Binding-site contacts:
Ligand atom CL8 contacts residue SER175 of chain 1.P at 3.7 Å.
Ligand atom C19 contacts residue ALA216 of chain 1.P at 3.5 Å (hydrophobic).
Ligand atom C16 contacts residue PHE113 of chain 1.P at 3.7 Å (hydrophobic).
Ligand atom C14 contacts residue TYR176 of chain 1.P at 4.0 Å (hydrophobic).
Ligand atom C2 contacts residue TYR166 of chain 1.P at 4.0 Å (hydrophobic).
Ligand atom C17 contacts residue ALA216 of chain 1.P at 3.7 Å (hydrophobic).
Ligand atom C2 contacts residue MET226 of chain 1.P at 4.1 Å (hydrophobic).
Ligand atom C9 contacts residue NAD1 of chain 1.UA at 3.8 Å.
Ligand atom N12 contacts residue NAD1 of chain 1.UA at 2.6 Å (h-bond).
Ligand atom C13 contacts residue NAD1 of chain 1.UA at 3.5 Å.
Ligand atom C2 contacts residue TYR176 of chain 1.P at 3.8 Å (hydrophobic).
Ligand atom C14 contacts residue MET179 of chain 1.P at 3.9 Å (hydrophobic).
Ligand atom C16 contacts residue MET179 of chain 1.P at 3.7 Å (hydrophobic).
Ligand atom C15 contacts residue MET179 of chain 1.P at 3.9 Å (hydrophobic).
Ligand atom N10 contacts residue TYR176 of chain 1.P at 3.9 Å.
Ligand atom CL1 contacts residue PRO174 of chain 1.P at 3.9 Å.
Ligand atom C6 contacts residue ILE220 of chain 1.P at 3.5 Å (hydrophobic).
Ligand atom C7 contacts residue TYR176 of chain 1.P at 3.5 Å (hydrophobic).
Ligand atom N12 contacts residue TYR176 of chain 1.P at 2.8 Å (h-bond).
Ligand atom C9 contacts residue PHE223 of chain 1.P at 3.9 Å (hydrophobic).
Ligand atom N10 contacts residue NAD1 of chain 1.UA at 3.9 Å.
Ligand atom C18 contacts residue LEU119 of chain 1.P at 3.9 Å (hydrophobic).
Ligand atom C20 contacts residue TYR176 of chain 1.P at 3.8 Å (hydrophobic).
Ligand atom C13 contacts residue TYR176 of chain 1.P at 3.5 Å (hydrophobic).
Ligand atom CL1 contacts residue MET226 of chain 1.P at 3.7 Å.
Ligand atom CL8 contacts residue TYR176 of chain 1.P at 3.7 Å.
Ligand atom C7 contacts residue ILE220 of chain 1.P at 4.0 Å (hydrophobic).
Ligand atom C16 contacts residue ALA114 of chain 1.P at 3.8 Å (hydrophobic).
Ligand atom C14 contacts residue ALA112 of chain 1.P at 3.9 Å (hydrophobic).
Ligand atom C3 contacts residue TYR166 of chain 1.P at 3.4 Å (hydrophobic).
Ligand atom C11 contacts residue TYR176 of chain 1.P at 3.5 Å (hydrophobic).
Ligand atom C11 contacts residue NAD1 of chain 1.UA at 3.4 Å.
Ligand atom C18 contacts residue ALA216 of chain 1.P at 3.2 Å (hydrophobic).
Ligand atom C4 contacts residue PHE223 of chain 1.P at 3.6 Å (hydrophobic).
Ligand atom CL1 contacts residue MET276 of chain 1.N at 4.0 Å.
Ligand atom C4 contacts residue TYR166 of chain 1.P at 4.1 Å (hydrophobic).
Ligand atom C5 contacts residue PHE223 of chain 1.P at 3.6 Å (hydrophobic).
Ligand atom C6 contacts residue TYR176 of chain 1.P at 3.8 Å (hydrophobic).
Ligand atom C14 contacts residue NAD1 of chain 1.UA at 3.9 Å.
Ligand atom CL8 contacts residue ILE220 of chain 1.P at 3.7 Å.

Sequence of chain 1.P:
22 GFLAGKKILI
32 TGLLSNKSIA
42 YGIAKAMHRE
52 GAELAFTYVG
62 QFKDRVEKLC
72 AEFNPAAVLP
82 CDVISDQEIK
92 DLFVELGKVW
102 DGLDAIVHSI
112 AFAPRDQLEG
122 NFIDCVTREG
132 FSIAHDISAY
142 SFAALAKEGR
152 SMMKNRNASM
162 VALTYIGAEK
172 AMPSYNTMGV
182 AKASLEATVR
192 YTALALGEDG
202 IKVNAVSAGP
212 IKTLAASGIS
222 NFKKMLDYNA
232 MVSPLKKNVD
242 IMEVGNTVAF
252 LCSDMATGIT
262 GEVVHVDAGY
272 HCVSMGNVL

The protein below binds the small molecule below.
Small molecule (SMILES): Cc1cc2ncn(Cc3ccc(Cl)c(Cl)c3)c2cc1C

Sequence of chain 1.N:
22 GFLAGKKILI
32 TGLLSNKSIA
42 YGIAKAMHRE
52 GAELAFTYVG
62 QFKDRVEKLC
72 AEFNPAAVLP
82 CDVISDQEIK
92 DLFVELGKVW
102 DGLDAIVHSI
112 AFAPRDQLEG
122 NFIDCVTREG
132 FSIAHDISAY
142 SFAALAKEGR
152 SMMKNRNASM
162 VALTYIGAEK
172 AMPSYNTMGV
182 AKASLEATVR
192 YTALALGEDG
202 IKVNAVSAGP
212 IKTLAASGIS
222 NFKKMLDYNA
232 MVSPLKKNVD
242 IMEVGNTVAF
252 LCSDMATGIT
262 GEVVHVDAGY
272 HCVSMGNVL